The small molecule below binds the protein below.
Small molecule (SMILES): Nc1ncnc2c1ncn2[C@H]1C[C@H](O)[C@@H](CO[P](=O)(O)O[P](=O)(O)OP(=O)(O)O)O1

Binding-site contacts:
Ligand atom O2G contacts residue SER180 of chain 1.C at 3.0 Å (h-bond).
Ligand atom PB contacts residue GLY179 of chain 1.C at 4.5 Å.
Ligand atom O3G contacts residue GLY189 of chain 1.C at 3.2 Å (h-bond).
Ligand atom O3G contacts residue ASP190 of chain 1.C at 3.3 Å (salt-bridge).
Ligand atom O2B contacts residue CA1 of chain 1.D at 3.3 Å.
Ligand atom PG contacts residue GLY189 of chain 1.C at 3.5 Å.
Ligand atom O2B contacts residue GLY179 of chain 1.C at 3.2 Å.
Ligand atom O2G contacts residue GLY189 of chain 1.C at 3.4 Å (h-bond).
Ligand atom O3A contacts residue CA1 of chain 1.D at 3.5 Å.
Ligand atom O3B contacts residue CA1 of chain 1.D at 4.0 Å.
Ligand atom O2G contacts residue SER187 of chain 1.C at 4.0 Å.
Ligand atom O3G contacts residue SER188 of chain 1.C at 4.4 Å.
Ligand atom O1G contacts residue CA1 of chain 1.D at 3.3 Å.
Ligand atom PG contacts residue CA1 of chain 1.D at 3.9 Å.
Ligand atom O2B contacts residue SER180 of chain 1.C at 3.2 Å (h-bond).
Ligand atom O1G contacts residue GLY189 of chain 1.C at 3.7 Å.
Ligand atom PB contacts residue SER180 of chain 1.C at 3.8 Å.
Ligand atom O1B contacts residue SER180 of chain 1.C at 4.1 Å.
Ligand atom O2G contacts residue SER188 of chain 1.C at 3.6 Å.
Ligand atom O2G contacts residue ARG149 of chain 1.C at 3.4 Å (salt-bridge).
Ligand atom PG contacts residue SER188 of chain 1.C at 4.3 Å.
Ligand atom PG contacts residue ASP190 of chain 1.C at 4.5 Å.
Ligand atom O3G contacts residue CA1 of chain 1.D at 3.6 Å.
Ligand atom O1G contacts residue SER180 of chain 1.C at 2.7 Å (h-bond).
Ligand atom O1G contacts residue ASP190 of chain 1.C at 3.9 Å.
Ligand atom O1G contacts residue SER188 of chain 1.C at 3.9 Å.
Ligand atom O3B contacts residue SER180 of chain 1.C at 3.6 Å (h-bond).
Ligand atom O3G contacts residue ARG149 of chain 1.C at 4.4 Å.
Ligand atom PG contacts residue SER180 of chain 1.C at 3.1 Å.
Ligand atom PB contacts residue CA1 of chain 1.D at 3.9 Å.
Ligand atom O1B contacts residue ARG183 of chain 1.C at 3.5 Å (salt-bridge).

Sequence of chain 1.C:
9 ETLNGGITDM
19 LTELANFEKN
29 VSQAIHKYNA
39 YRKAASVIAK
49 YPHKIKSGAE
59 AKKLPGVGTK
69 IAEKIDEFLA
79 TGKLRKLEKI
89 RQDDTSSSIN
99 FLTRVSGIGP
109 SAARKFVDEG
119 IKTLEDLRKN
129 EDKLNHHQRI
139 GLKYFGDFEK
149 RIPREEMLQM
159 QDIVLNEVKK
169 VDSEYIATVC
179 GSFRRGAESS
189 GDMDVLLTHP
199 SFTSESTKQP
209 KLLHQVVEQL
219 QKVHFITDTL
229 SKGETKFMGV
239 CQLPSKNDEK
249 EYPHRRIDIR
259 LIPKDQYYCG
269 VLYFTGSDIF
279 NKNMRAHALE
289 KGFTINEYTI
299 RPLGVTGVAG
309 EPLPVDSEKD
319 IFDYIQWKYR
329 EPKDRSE